Sequence of chain 8.A:
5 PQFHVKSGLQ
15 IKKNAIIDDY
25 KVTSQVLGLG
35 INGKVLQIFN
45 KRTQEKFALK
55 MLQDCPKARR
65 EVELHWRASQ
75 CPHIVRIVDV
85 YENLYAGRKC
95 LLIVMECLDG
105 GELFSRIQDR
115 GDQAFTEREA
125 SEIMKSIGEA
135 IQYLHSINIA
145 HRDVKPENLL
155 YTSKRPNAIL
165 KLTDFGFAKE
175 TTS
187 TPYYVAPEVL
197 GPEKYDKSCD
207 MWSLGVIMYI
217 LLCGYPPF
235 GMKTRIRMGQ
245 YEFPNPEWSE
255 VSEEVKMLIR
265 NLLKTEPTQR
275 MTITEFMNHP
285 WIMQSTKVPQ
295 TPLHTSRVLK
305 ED

This protein binds this small molecule.
Small molecule (SMILES): C[C@@H](Nc1c(Nc2ccncc2)c(=O)c1=O)c1ccccc1

Binding-site contacts:
Ligand atom O2 contacts residue LYS54 of chain 8.A at 3.0 Å (salt-bridge).
Ligand atom C6 contacts residue GLY37 of chain 8.A at 3.9 Å.
Ligand atom C11 contacts residue THR167 of chain 8.A at 3.8 Å.
Ligand atom C1 contacts residue LEU33 of chain 8.A at 4.0 Å (hydrophobic).
Ligand atom C6 contacts residue LYS54 of chain 8.A at 4.0 Å.
Ligand atom C16 contacts residue LEU102 of chain 8.A at 3.5 Å (hydrophobic).
Ligand atom C2 contacts residue ASN152 of chain 8.A at 4.0 Å.
Ligand atom C7 contacts residue GLY34 of chain 8.A at 3.7 Å.
Ligand atom C16 contacts residue ALA52 of chain 8.A at 3.9 Å (hydrophobic).
Ligand atom C12 contacts residue LYS54 of chain 8.A at 4.1 Å.
Ligand atom C15 contacts residue ALA52 of chain 8.A at 3.8 Å (hydrophobic).
Ligand atom C1 contacts residue GLU151 of chain 8.A at 3.6 Å.
Ligand atom C15 contacts residue LEU102 of chain 8.A at 3.8 Å (hydrophobic).
Ligand atom C13 contacts residue LEU154 of chain 8.A at 3.8 Å (hydrophobic).
Ligand atom C15 contacts residue GLU100 of chain 8.A at 3.5 Å.
Ligand atom O1 contacts residue MET99 of chain 8.A at 3.3 Å.
Ligand atom O1 contacts residue THR167 of chain 8.A at 3.8 Å.
Ligand atom C12 contacts residue ASP168 of chain 8.A at 4.0 Å.
Ligand atom C7 contacts residue LEU33 of chain 8.A at 3.7 Å (hydrophobic).
Ligand atom C8 contacts residue LEU33 of chain 8.A at 3.7 Å (hydrophobic).
Ligand atom C17 contacts residue LEU154 of chain 8.A at 4.0 Å (hydrophobic).
Ligand atom C1 contacts residue ASN152 of chain 8.A at 3.8 Å.
Ligand atom N3 contacts residue ALA52 of chain 8.A at 3.5 Å.
Ligand atom C6 contacts residue ASN36 of chain 8.A at 3.8 Å.
Ligand atom C7 contacts residue VAL39 of chain 8.A at 3.9 Å (hydrophobic).
Ligand atom C5 contacts residue LYS54 of chain 8.A at 3.5 Å.
Ligand atom N3 contacts residue LEU102 of chain 8.A at 2.9 Å (h-bond).
Ligand atom C8 contacts residue VAL39 of chain 8.A at 3.8 Å (hydrophobic).
Ligand atom N2 contacts residue LEU154 of chain 8.A at 3.9 Å.
Ligand atom N3 contacts residue GLU100 of chain 8.A at 3.4 Å (salt-bridge).
Ligand atom O2 contacts residue ASP168 of chain 8.A at 3.2 Å.
Ligand atom C7 contacts residue GLY37 of chain 8.A at 3.7 Å.
Ligand atom N3 contacts residue CYS101 of chain 8.A at 3.8 Å.
Ligand atom C10 contacts residue VAL39 of chain 8.A at 4.0 Å (hydrophobic).
Ligand atom C15 contacts residue VAL79 of chain 8.A at 4.0 Å (hydrophobic).
Ligand atom C14 contacts residue THR167 of chain 8.A at 4.0 Å.
Ligand atom C4 contacts residue LYS54 of chain 8.A at 3.9 Å.
Ligand atom C2 contacts residue ASP168 of chain 8.A at 3.8 Å.
Ligand atom C4 contacts residue ASP168 of chain 8.A at 3.5 Å.
Ligand atom C5 contacts residue ASN36 of chain 8.A at 3.5 Å.